The protein below binds the small molecule below.
Small molecule (SMILES): CC1(C)N=C(N)N=C(N)N1OCCCOc1cccc(Cl)c1Cl

Binding-site contacts:
Ligand atom C11 contacts residue ILE154 of chain 1.A at 3.4 Å (hydrophobic).
Ligand atom C17 contacts residue PRO85 of chain 1.A at 3.8 Å (hydrophobic).
Ligand atom O9 contacts residue ILE154 of chain 1.A at 3.5 Å (h-bond).
Ligand atom N8 contacts residue ILE154 of chain 1.A at 2.8 Å (h-bond).
Ligand atom C23 contacts residue ILE41 of chain 1.A at 3.5 Å (hydrophobic).
Ligand atom C6 contacts residue ASP48 of chain 1.A at 3.6 Å.
Ligand atom N3 contacts residue VAL27 of chain 1.A at 3.5 Å.
Ligand atom N5 contacts residue NDP1 of chain 1.D at 3.5 Å (h-bond).
Ligand atom C2 contacts residue ASP48 of chain 1.A at 3.5 Å.
Ligand atom C23 contacts residue ASP48 of chain 1.A at 3.7 Å.
Ligand atom N3 contacts residue PHE52 of chain 1.A at 3.5 Å.
Ligand atom C15 contacts residue MET49 of chain 1.A at 3.9 Å (hydrophobic).
Ligand atom N5 contacts residue PHE52 of chain 1.A at 3.8 Å.
Ligand atom C12 contacts residue THR80 of chain 1.A at 3.8 Å.
Ligand atom C22 contacts residue MET49 of chain 1.A at 3.6 Å (hydrophobic).
Ligand atom C18 contacts residue SER83 of chain 1.A at 3.7 Å.
Ligand atom C10 contacts residue ILE154 of chain 1.A at 3.3 Å (hydrophobic).
Ligand atom N1 contacts residue ASP48 of chain 1.A at 2.7 Å (salt-bridge).
Ligand atom C11 contacts residue NDP1 of chain 1.D at 3.7 Å.
Ligand atom N7 contacts residue THR178 of chain 1.A at 3.7 Å.
Ligand atom CL20 contacts residue MET49 of chain 1.A at 3.9 Å.
Ligand atom O9 contacts residue NDP1 of chain 1.D at 3.3 Å.
Ligand atom C4 contacts residue PHE52 of chain 1.A at 3.5 Å (hydrophobic).
Ligand atom N7 contacts residue ASP48 of chain 1.A at 2.8 Å (salt-bridge).
Ligand atom N3 contacts residue NDP1 of chain 1.D at 3.8 Å.
Ligand atom C2 contacts residue PHE52 of chain 1.A at 3.8 Å (hydrophobic).
Ligand atom N8 contacts residue NDP1 of chain 1.D at 3.6 Å.
Ligand atom C4 contacts residue ILE154 of chain 1.A at 3.9 Å (hydrophobic).
Ligand atom N3 contacts residue VAL26 of chain 1.A at 3.5 Å (h-bond).
Ligand atom C10 contacts residue PHE52 of chain 1.A at 3.7 Å (hydrophobic).
Ligand atom C23 contacts residue NDP1 of chain 1.D at 3.4 Å.
Ligand atom C4 contacts residue NDP1 of chain 1.D at 3.4 Å.
Ligand atom C4 contacts residue VAL26 of chain 1.A at 3.6 Å (hydrophobic).
Ligand atom CL21 contacts residue PHE88 of chain 1.A at 3.6 Å.
Ligand atom N8 contacts residue VAL26 of chain 1.A at 2.8 Å (h-bond).
Ligand atom N8 contacts residue PHE52 of chain 1.A at 3.8 Å.
Ligand atom C11 contacts residue THR80 of chain 1.A at 3.5 Å.
Ligand atom N8 contacts residue TYR160 of chain 1.A at 2.9 Å (h-bond).
Ligand atom C4 contacts residue TYR160 of chain 1.A at 3.8 Å (hydrophobic).
Ligand atom CL20 contacts residue LEU91 of chain 1.A at 3.9 Å.

Sequence of chain 1.A:
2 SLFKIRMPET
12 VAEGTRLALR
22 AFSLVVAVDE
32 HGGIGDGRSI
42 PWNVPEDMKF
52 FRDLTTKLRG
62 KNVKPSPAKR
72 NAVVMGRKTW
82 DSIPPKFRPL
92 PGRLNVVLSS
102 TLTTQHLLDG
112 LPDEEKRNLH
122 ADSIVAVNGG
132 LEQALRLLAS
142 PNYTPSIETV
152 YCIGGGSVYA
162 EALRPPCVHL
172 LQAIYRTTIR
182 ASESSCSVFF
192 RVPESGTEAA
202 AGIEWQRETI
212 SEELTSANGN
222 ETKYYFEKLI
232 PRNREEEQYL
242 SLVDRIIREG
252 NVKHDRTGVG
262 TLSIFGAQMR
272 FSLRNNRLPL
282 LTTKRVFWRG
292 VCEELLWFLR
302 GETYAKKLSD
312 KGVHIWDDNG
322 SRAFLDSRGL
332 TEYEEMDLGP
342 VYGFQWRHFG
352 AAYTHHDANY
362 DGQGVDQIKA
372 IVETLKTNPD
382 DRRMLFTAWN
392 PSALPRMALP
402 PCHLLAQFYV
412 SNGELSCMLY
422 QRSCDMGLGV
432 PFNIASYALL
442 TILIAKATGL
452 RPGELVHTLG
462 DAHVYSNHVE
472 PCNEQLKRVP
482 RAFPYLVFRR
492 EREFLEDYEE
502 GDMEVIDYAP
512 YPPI